Sequence of chain 1.C:
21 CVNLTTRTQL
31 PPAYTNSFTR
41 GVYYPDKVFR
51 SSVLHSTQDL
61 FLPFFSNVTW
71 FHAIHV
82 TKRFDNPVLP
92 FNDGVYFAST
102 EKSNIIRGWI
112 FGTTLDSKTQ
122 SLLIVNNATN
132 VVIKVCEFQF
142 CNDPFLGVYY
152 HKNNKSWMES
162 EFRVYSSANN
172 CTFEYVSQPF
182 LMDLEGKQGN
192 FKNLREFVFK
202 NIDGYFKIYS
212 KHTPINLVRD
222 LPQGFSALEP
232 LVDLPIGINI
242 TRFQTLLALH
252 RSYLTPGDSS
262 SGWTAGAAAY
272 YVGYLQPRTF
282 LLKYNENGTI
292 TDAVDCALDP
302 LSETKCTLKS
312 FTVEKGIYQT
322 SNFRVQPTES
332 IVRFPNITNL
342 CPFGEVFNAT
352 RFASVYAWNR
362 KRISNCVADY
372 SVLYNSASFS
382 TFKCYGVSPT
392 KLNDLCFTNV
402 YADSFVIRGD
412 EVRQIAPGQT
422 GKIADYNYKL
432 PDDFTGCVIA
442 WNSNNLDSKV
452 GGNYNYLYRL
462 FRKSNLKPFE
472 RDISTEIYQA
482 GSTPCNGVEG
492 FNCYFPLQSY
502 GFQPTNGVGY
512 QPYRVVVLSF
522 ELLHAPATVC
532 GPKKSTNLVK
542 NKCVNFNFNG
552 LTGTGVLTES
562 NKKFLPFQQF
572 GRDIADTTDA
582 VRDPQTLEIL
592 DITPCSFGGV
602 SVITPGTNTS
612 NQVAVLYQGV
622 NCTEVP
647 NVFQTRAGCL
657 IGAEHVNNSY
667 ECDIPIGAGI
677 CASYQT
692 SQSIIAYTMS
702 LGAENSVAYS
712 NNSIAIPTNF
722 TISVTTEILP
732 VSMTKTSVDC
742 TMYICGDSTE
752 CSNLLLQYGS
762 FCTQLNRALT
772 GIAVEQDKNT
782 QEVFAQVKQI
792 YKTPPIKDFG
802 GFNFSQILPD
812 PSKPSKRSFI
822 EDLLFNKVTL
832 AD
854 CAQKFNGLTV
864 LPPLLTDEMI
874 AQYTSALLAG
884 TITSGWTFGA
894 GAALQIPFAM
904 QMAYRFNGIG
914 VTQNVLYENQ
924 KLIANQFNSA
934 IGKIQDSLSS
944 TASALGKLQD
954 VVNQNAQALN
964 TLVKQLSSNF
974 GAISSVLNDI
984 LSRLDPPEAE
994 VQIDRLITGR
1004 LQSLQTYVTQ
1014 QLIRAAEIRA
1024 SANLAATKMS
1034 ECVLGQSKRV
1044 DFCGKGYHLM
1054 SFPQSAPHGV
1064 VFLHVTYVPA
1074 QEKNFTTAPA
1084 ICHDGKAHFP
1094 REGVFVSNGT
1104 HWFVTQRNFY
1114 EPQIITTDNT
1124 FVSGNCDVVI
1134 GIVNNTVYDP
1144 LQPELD

This protein binds this small molecule.
Small molecule (SMILES): CC(=O)N[C@@H]1[C@@H](O)[C@H](O)[C@@H](CO)O[C@H]1O

Sequence of chain 1.A:
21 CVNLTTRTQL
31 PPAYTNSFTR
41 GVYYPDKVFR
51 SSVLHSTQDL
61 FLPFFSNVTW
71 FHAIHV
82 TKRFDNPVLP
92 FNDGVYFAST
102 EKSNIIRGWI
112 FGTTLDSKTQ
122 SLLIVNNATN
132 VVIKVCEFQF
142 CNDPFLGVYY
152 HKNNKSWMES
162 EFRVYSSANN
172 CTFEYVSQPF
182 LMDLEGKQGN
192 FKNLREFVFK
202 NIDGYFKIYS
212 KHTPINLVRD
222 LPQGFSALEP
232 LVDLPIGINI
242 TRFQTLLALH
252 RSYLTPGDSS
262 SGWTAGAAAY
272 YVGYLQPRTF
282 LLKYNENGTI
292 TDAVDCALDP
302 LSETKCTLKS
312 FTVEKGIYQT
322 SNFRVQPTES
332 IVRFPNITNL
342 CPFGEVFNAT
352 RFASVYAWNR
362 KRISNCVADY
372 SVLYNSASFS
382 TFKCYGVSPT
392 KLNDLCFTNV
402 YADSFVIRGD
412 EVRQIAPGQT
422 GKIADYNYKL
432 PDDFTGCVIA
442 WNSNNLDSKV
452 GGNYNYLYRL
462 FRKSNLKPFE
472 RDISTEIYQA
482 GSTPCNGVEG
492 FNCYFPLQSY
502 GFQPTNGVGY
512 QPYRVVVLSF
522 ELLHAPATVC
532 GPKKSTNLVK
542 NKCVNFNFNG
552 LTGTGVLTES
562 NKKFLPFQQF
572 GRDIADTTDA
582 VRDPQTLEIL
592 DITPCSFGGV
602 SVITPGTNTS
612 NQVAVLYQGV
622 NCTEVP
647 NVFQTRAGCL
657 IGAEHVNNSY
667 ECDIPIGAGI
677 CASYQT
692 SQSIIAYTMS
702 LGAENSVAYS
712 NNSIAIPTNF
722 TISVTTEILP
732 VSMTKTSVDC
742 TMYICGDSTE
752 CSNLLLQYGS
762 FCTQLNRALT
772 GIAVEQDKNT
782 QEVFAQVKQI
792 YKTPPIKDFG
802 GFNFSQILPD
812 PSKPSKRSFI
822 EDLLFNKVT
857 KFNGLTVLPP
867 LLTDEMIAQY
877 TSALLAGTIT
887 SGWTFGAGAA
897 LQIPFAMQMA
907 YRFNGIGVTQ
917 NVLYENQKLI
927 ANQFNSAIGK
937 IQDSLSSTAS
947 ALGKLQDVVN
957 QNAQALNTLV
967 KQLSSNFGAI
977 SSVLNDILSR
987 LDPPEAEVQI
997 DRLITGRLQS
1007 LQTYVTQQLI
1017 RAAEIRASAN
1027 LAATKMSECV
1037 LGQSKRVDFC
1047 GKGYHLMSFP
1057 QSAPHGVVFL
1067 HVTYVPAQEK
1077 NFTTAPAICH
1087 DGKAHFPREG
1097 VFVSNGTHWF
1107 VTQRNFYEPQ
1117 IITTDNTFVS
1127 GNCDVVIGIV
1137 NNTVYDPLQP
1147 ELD

Binding-site contacts:
Ligand atom C5 contacts residue ALA709 of chain 1.C at 3.6 Å (hydrophobic).
Ligand atom C8 contacts residue GLU1075 of chain 1.C at 3.6 Å.
Ligand atom O7 contacts residue GLU1075 of chain 1.C at 4.5 Å.
Ligand atom C6 contacts residue ASN1077 of chain 1.C at 4.0 Å.
Ligand atom C6 contacts residue ALA709 of chain 1.C at 4.0 Å (hydrophobic).
Ligand atom C7 contacts residue ASN1077 of chain 1.C at 3.2 Å.
Ligand atom C5 contacts residue ASN1077 of chain 1.C at 3.4 Å.
Ligand atom C1 contacts residue GLN898 of chain 1.A at 4.5 Å.
Ligand atom O5 contacts residue GLN898 of chain 1.A at 4.3 Å.
Ligand atom N2 contacts residue ASN1077 of chain 1.C at 3.2 Å (h-bond).
Ligand atom C2 contacts residue ASN1077 of chain 1.C at 2.5 Å.
Ligand atom C4 contacts residue ASN1077 of chain 1.C at 4.0 Å.
Ligand atom C8 contacts residue ASN1077 of chain 1.C at 4.0 Å.
Ligand atom C1 contacts residue ASN1077 of chain 1.C at 1.4 Å.
Ligand atom C3 contacts residue ASN1077 of chain 1.C at 3.7 Å.
Ligand atom O6 contacts residue ASN1077 of chain 1.C at 4.2 Å.
Ligand atom O7 contacts residue LYS1076 of chain 1.C at 4.5 Å.
Ligand atom O7 contacts residue ASN1077 of chain 1.C at 3.0 Å (h-bond).
Ligand atom O5 contacts residue ALA709 of chain 1.C at 3.7 Å.
Ligand atom C7 contacts residue GLU1075 of chain 1.C at 4.5 Å.
Ligand atom O6 contacts residue ALA709 of chain 1.C at 3.4 Å.
Ligand atom O5 contacts residue ASN1077 of chain 1.C at 2.3 Å (h-bond).